Binding-site contacts:
Ligand atom O4' contacts residue MET1 of chain 59.C at 3.7 Å.
Ligand atom P contacts residue SER126 of chain 18.C at 3.7 Å.
Ligand atom OP2 contacts residue LYS7 of chain 59.C at 2.6 Å (salt-bridge).
Ligand atom C1' contacts residue ARG180 of chain 18.C at 3.7 Å.
Ligand atom OP1 contacts residue LYS7 of chain 59.C at 3.4 Å (salt-bridge).
Ligand atom O2' contacts residue MET125 of chain 18.C at 3.6 Å.
Ligand atom C4' contacts residue GLU2 of chain 59.C at 3.5 Å.
Ligand atom C5' contacts residue GLU2 of chain 59.C at 3.2 Å.
Ligand atom C6 contacts residue ILE350 of chain 18.C at 3.8 Å (hydrophobic).
Ligand atom N6 contacts residue THR349 of chain 18.C at 3.9 Å.
Ligand atom O2' contacts residue ARG180 of chain 18.C at 3.9 Å.
Ligand atom N3 contacts residue VAL192 of chain 18.C at 3.4 Å.
Ligand atom C4' contacts residue THR124 of chain 18.C at 3.6 Å.
Ligand atom N3 contacts residue ARG180 of chain 18.C at 4.0 Å.
Ligand atom O3' contacts residue THR3 of chain 59.C at 3.8 Å.
Ligand atom O5' contacts residue LYS7 of chain 59.C at 3.4 Å (salt-bridge).
Ligand atom C4 contacts residue VAL192 of chain 18.C at 3.9 Å (hydrophobic).
Ligand atom P contacts residue THR3 of chain 59.C at 3.9 Å.
Ligand atom O2' contacts residue SER126 of chain 18.C at 3.6 Å (h-bond).
Ligand atom C5 contacts residue ILE350 of chain 18.C at 3.6 Å (hydrophobic).
Ligand atom C4' contacts residue MET1 of chain 59.C at 3.9 Å (hydrophobic).
Ligand atom O3' contacts residue SER126 of chain 18.C at 3.3 Å.
Ligand atom OP1 contacts residue THR124 of chain 18.C at 4.0 Å.
Ligand atom OP1 contacts residue ASN4 of chain 59.C at 3.5 Å.
Ligand atom N6 contacts residue ILE350 of chain 18.C at 4.0 Å.
Ligand atom N7 contacts residue ILE350 of chain 18.C at 3.8 Å.
Ligand atom C2 contacts residue VAL192 of chain 18.C at 3.7 Å (hydrophobic).
Ligand atom O4' contacts residue ARG180 of chain 18.C at 4.0 Å.
Ligand atom C1' contacts residue PRO190 of chain 18.C at 3.9 Å (hydrophobic).
Ligand atom C5' contacts residue THR124 of chain 18.C at 3.5 Å.
Ligand atom OP1 contacts residue THR124 of chain 18.C at 3.8 Å.
Ligand atom O2' contacts residue MET1 of chain 59.C at 3.2 Å (h-bond).
Ligand atom C2 contacts residue ARG180 of chain 18.C at 3.6 Å.
Ligand atom O3' contacts residue GLU2 of chain 59.C at 3.6 Å.
Ligand atom O4' contacts residue PRO190 of chain 18.C at 3.2 Å.
Ligand atom P contacts residue LYS7 of chain 59.C at 3.2 Å.
Ligand atom OP1 contacts residue SER126 of chain 18.C at 2.8 Å (h-bond).
Ligand atom C5' contacts residue SER126 of chain 18.C at 3.9 Å.
Ligand atom OP1 contacts residue THR3 of chain 59.C at 2.9 Å (h-bond).
Ligand atom C4' contacts residue SER126 of chain 18.C at 3.4 Å.

Sequence of chain 18.C:
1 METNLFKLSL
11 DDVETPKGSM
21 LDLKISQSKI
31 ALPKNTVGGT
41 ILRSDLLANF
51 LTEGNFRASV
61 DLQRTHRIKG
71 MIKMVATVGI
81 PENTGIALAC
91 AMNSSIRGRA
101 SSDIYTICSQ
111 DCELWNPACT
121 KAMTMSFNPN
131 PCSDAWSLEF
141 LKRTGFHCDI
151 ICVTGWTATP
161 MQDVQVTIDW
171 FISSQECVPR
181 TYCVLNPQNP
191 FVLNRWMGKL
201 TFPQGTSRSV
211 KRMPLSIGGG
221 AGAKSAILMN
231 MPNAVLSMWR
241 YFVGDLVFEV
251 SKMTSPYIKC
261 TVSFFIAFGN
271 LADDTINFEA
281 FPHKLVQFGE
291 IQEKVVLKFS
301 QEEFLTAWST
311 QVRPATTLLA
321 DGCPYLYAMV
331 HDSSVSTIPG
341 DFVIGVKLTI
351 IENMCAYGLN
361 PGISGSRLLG

Sequence of chain 59.C:
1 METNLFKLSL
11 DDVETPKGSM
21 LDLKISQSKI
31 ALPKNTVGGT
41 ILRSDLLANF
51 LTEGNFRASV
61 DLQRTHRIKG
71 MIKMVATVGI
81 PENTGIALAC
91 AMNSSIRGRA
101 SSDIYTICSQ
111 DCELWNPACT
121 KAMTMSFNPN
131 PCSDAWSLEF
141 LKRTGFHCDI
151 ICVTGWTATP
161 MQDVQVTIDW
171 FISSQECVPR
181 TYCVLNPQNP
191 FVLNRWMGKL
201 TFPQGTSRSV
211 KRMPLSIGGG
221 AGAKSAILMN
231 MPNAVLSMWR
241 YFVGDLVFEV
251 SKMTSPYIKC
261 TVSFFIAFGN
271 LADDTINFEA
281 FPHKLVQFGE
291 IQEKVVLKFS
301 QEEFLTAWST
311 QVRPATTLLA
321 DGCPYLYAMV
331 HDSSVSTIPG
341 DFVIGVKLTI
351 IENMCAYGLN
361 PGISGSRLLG

The small molecule below binds the protein below.
Small molecule (SMILES): Nc1ccn([C@@H]2O[C@H](CO[P](=O)(O)O[C@H]3[C@@H](O)[C@H](n4ccc(=O)[nH]c4=O)O[C@@H]3CO[P](=O)(O)O[C@H]3[C@@H](O)[C@H](n4ccc(N)nc4=O)O[C@@H]3CO[P](=O)(O)O[C@H]3[C@@H](O)[C@H](n4ccc(=O)[nH]c4=O)O[C@@H]3CO[P](=O)(O)O[C@H]3[C@@H](O)[C@H](n4cnc5c(=O)nc(N)[nH]c54)O[C@@H]3CO[P](=O)(O)O[C@H]3[C@@H](O)[C@H](n4cnc5c(N)ncnc54)O[C@@H]3CO)[C@@H](O)[C@H]2O)c(=O)n1